The protein below binds the small molecule below.
Small molecule (SMILES): Oc1cccc(O)c1O

Binding-site contacts:
Ligand atom C3 contacts residue ARG153 of chain 1.C at 4.0 Å.
Ligand atom C5 contacts residue CYS557 of chain 1.C at 4.0 Å (hydrophobic).
Ligand atom O3 contacts residue PHE468 of chain 1.C at 3.5 Å.
Ligand atom O2 contacts residue SER143 of chain 1.C at 3.1 Å (h-bond).
Ligand atom C6 contacts residue HIS144 of chain 1.C at 3.6 Å.
Ligand atom C1 contacts residue ASP174 of chain 1.C at 4.1 Å.
Ligand atom C4 contacts residue TYR404 of chain 1.C at 3.5 Å (hydrophobic).
Ligand atom O2 contacts residue MGD1 of chain 1.IA at 4.1 Å.
Ligand atom O1 contacts residue HIS144 of chain 1.C at 2.6 Å (h-bond).
Ligand atom C1 contacts residue TRP176 of chain 1.C at 3.6 Å (hydrophobic).
Ligand atom O1 contacts residue MGD1 of chain 1.JA at 3.3 Å (h-bond).
Ligand atom C3 contacts residue TRP176 of chain 1.C at 3.9 Å (hydrophobic).
Ligand atom O1 contacts residue SER175 of chain 1.C at 2.5 Å (h-bond).
Ligand atom C1 contacts residue SER175 of chain 1.C at 2.7 Å.
Ligand atom C6 contacts residue ILE225 of chain 1.C at 3.9 Å (hydrophobic).
Ligand atom C2 contacts residue PHE468 of chain 1.C at 4.2 Å (hydrophobic).
Ligand atom O1 contacts residue MGD1 of chain 1.IA at 3.2 Å (h-bond).
Ligand atom O1 contacts residue 4MO1 of chain 1.KA at 2.4 Å.
Ligand atom C2 contacts residue HIS144 of chain 1.C at 3.9 Å.
Ligand atom C5 contacts residue HIS144 of chain 1.C at 3.9 Å.
Ligand atom C5 contacts residue TYR404 of chain 1.C at 3.3 Å (hydrophobic).
Ligand atom C1 contacts residue HIS144 of chain 1.C at 3.5 Å.
Ligand atom O1 contacts residue ASP174 of chain 1.C at 3.7 Å.
Ligand atom O2 contacts residue PHE468 of chain 1.C at 3.6 Å.
Ligand atom C2 contacts residue SER143 of chain 1.C at 4.2 Å.
Ligand atom O2 contacts residue TRP176 of chain 1.C at 3.8 Å.
Ligand atom C2 contacts residue TRP176 of chain 1.C at 3.6 Å (hydrophobic).
Ligand atom O2 contacts residue SER175 of chain 1.C at 3.8 Å.
Ligand atom C4 contacts residue TRP176 of chain 1.C at 4.0 Å (hydrophobic).
Ligand atom C1 contacts residue 4MO1 of chain 1.KA at 3.4 Å.
Ligand atom O2 contacts residue ASP174 of chain 1.C at 2.8 Å (salt-bridge).
Ligand atom C6 contacts residue TRP176 of chain 1.C at 3.7 Å (hydrophobic).
Ligand atom C2 contacts residue SER175 of chain 1.C at 3.7 Å.
Ligand atom O3 contacts residue ARG153 of chain 1.C at 2.8 Å (salt-bridge).
Ligand atom C3 contacts residue PHE468 of chain 1.C at 4.0 Å (hydrophobic).
Ligand atom O3 contacts residue SER143 of chain 1.C at 4.2 Å.
Ligand atom C5 contacts residue TRP176 of chain 1.C at 4.0 Å (hydrophobic).
Ligand atom C6 contacts residue TRP354 of chain 1.C at 3.8 Å (hydrophobic).
Ligand atom C2 contacts residue ASP174 of chain 1.C at 3.9 Å.
Ligand atom C6 contacts residue SER175 of chain 1.C at 3.7 Å.

Sequence of chain 1.C:
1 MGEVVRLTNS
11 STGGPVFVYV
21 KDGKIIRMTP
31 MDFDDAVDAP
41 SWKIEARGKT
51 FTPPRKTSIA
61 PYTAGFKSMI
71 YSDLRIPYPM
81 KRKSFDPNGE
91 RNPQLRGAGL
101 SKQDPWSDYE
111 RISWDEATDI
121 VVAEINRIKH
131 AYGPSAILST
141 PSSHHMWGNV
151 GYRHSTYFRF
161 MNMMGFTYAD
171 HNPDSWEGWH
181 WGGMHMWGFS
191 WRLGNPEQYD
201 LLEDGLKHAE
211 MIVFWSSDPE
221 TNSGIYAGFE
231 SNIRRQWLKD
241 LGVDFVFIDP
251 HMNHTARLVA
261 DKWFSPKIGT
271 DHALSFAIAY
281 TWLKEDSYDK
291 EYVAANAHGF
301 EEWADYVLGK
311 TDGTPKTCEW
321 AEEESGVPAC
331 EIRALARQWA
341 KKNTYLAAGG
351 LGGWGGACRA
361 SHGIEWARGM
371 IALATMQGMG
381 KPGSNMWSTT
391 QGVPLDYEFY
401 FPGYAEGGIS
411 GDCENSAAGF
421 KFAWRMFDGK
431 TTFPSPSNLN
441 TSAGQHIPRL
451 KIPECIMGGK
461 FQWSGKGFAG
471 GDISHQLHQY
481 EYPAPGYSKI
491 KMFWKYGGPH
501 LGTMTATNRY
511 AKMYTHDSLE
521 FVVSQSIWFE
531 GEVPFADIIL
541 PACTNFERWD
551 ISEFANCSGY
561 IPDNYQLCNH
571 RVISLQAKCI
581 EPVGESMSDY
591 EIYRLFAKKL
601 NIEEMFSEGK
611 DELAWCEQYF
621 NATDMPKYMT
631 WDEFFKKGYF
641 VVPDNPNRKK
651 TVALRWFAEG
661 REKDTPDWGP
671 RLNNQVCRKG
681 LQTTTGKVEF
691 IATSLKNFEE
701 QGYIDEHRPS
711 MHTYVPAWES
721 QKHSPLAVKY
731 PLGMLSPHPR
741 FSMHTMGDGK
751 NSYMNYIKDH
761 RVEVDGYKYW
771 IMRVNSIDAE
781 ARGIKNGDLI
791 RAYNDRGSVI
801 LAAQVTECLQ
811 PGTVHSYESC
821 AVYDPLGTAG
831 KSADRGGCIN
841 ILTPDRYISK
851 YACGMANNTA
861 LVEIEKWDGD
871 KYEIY